Sequence of chain 1.D:
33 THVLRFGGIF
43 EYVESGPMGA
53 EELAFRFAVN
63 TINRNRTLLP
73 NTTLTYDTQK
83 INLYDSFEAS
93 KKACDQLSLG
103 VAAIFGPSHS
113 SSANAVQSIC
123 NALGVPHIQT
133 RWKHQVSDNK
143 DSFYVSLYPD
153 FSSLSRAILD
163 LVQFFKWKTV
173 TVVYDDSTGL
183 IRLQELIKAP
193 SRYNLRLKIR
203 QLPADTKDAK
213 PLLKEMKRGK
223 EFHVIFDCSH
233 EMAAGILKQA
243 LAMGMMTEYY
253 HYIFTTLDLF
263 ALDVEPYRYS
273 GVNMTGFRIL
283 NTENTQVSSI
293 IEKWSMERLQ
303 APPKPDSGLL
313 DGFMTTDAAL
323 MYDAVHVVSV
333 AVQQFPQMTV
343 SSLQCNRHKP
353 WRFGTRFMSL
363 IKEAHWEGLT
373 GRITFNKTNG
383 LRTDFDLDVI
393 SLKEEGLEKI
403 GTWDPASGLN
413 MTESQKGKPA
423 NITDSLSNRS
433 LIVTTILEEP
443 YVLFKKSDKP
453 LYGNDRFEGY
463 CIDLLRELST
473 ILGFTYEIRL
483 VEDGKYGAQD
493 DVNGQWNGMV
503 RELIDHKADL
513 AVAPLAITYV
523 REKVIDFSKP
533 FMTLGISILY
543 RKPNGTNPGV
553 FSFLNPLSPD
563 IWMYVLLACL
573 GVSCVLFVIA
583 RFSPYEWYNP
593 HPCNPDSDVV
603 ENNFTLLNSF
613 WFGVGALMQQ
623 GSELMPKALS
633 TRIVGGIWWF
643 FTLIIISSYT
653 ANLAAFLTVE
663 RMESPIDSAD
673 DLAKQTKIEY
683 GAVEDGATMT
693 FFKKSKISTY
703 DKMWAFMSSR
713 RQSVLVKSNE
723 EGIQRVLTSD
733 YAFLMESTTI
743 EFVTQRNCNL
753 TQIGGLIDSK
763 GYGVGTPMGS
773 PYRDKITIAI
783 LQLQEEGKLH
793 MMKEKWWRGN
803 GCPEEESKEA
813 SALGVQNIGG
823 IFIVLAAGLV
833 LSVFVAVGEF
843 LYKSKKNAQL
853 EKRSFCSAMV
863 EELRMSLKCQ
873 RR

Binding-site contacts:
Ligand atom C1 contacts residue NAG1 of chain 1.LA at 4.0 Å.
Ligand atom C4 contacts residue ASN546 of chain 1.D at 4.2 Å.
Ligand atom O5 contacts residue ASN546 of chain 1.D at 2.3 Å (h-bond).
Ligand atom C6 contacts residue NAG1 of chain 1.LA at 3.9 Å.
Ligand atom O7 contacts residue ASN546 of chain 1.D at 3.6 Å.
Ligand atom N2 contacts residue ASN546 of chain 1.D at 2.8 Å (h-bond).
Ligand atom C5 contacts residue ASN546 of chain 1.D at 3.6 Å.
Ligand atom C3 contacts residue ASN546 of chain 1.D at 3.8 Å.
Ligand atom C7 contacts residue ASN546 of chain 1.D at 3.4 Å.
Ligand atom C1 contacts residue ASN546 of chain 1.D at 1.4 Å.
Ligand atom O5 contacts residue NAG1 of chain 1.LA at 3.5 Å (h-bond).
Ligand atom C5 contacts residue NAG1 of chain 1.LA at 3.7 Å.
Ligand atom O7 contacts residue LYS544 of chain 1.D at 3.9 Å.
Ligand atom C2 contacts residue ASN546 of chain 1.D at 2.5 Å.
Ligand atom C8 contacts residue ASN546 of chain 1.D at 4.2 Å.

The protein below binds the small molecule below.
Small molecule (SMILES): CC(=O)N[C@@H]1[C@@H](O)[C@H](O)[C@@H](CO)O[C@H]1O